Binding-site contacts:
Ligand atom C5 contacts residue ASN600 of chain 1.B at 3.5 Å.
Ligand atom C2 contacts residue ASN600 of chain 1.B at 2.7 Å.
Ligand atom N2 contacts residue ASN600 of chain 1.B at 3.1 Å (h-bond).
Ligand atom C7 contacts residue ASN600 of chain 1.B at 3.6 Å.
Ligand atom C3 contacts residue ASN600 of chain 1.B at 3.9 Å.
Ligand atom O5 contacts residue ASN600 of chain 1.B at 2.4 Å (h-bond).
Ligand atom C4 contacts residue ASN600 of chain 1.B at 4.3 Å.
Ligand atom C1 contacts residue ASN600 of chain 1.B at 1.4 Å.
Ligand atom O7 contacts residue ASN600 of chain 1.B at 3.1 Å (h-bond).

This small molecule binds to this protein.
Small molecule (SMILES): CC(=O)N[C@@H]1[C@@H](O)[C@H](O)[C@@H](CO)O[C@H]1O

Sequence of chain 1.B:
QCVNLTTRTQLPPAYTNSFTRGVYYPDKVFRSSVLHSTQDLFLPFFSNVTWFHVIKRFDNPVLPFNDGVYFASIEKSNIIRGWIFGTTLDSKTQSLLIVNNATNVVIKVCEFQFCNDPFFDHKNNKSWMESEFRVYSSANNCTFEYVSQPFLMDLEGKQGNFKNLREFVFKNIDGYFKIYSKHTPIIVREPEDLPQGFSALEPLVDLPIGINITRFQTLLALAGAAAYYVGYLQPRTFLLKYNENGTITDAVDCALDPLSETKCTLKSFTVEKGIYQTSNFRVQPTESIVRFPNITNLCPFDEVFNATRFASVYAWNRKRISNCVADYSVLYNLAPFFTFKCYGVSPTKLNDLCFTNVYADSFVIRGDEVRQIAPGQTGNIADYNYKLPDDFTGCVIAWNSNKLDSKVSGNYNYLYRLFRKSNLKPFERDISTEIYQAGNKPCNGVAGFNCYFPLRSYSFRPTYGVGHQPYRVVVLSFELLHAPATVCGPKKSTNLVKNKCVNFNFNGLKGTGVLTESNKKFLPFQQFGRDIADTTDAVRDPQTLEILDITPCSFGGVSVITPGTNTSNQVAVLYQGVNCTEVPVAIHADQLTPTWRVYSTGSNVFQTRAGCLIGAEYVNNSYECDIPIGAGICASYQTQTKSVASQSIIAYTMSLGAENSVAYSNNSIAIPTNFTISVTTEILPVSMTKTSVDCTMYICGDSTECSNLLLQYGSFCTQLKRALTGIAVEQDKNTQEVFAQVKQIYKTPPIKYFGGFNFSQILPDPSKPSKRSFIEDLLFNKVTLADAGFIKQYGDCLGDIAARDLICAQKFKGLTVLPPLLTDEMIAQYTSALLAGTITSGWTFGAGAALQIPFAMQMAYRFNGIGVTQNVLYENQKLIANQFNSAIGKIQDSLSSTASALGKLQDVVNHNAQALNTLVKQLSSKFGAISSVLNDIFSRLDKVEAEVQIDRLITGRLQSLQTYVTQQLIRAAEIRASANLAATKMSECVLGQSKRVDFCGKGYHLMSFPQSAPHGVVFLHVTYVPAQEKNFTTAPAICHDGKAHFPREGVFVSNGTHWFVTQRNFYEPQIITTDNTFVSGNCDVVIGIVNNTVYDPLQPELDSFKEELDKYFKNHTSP